Binding-site contacts:
Ligand atom C11 contacts residue LEU264 of chain 1.B at 3.8 Å (hydrophobic).
Ligand atom O contacts residue CYS80 of chain 1.B at 3.4 Å.
Ligand atom C23 contacts residue VAL76 of chain 1.B at 3.8 Å (hydrophobic).
Ligand atom C2 contacts residue ILE159 of chain 1.B at 3.7 Å (hydrophobic).
Ligand atom C1 contacts residue ILE159 of chain 1.B at 3.8 Å (hydrophobic).
Ligand atom C8 contacts residue CYS80 of chain 1.B at 3.7 Å (hydrophobic).
Ligand atom C25 contacts residue THR84 of chain 1.B at 3.6 Å.
Ligand atom C11 contacts residue THR84 of chain 1.B at 3.7 Å.
Ligand atom C20 contacts residue CYS80 of chain 1.B at 3.7 Å (hydrophobic).
Ligand atom O3 contacts residue THR83 of chain 1.B at 3.4 Å.
Ligand atom C17 contacts residue THR83 of chain 1.B at 3.5 Å.
Ligand atom C25 contacts residue PGO1 of chain 1.J at 3.7 Å.
Ligand atom C2 contacts residue LYS162 of chain 1.B at 3.7 Å.
Ligand atom O1 contacts residue HIS118 of chain 1.B at 3.2 Å (h-bond).
Ligand atom C9 contacts residue HIS244 of chain 1.B at 3.9 Å.
Ligand atom C19 contacts residue VAL136 of chain 1.B at 3.7 Å (hydrophobic).
Ligand atom O2 contacts residue MET248 of chain 1.B at 3.8 Å.
Ligand atom C6 contacts residue CYS80 of chain 1.B at 3.6 Å (hydrophobic).
Ligand atom C13 contacts residue PGO1 of chain 1.J at 3.8 Å.
Ligand atom C16 contacts residue CYS80 of chain 1.B at 3.7 Å (hydrophobic).
Ligand atom C18 contacts residue VAL136 of chain 1.B at 3.8 Å (hydrophobic).
Ligand atom C26 contacts residue PGO1 of chain 1.J at 3.8 Å.
Ligand atom C26 contacts residue ILE121 of chain 1.B at 3.2 Å (hydrophobic).
Ligand atom O4 contacts residue VAL143 of chain 1.B at 3.8 Å.
Ligand atom C10 contacts residue PHE77 of chain 1.B at 3.6 Å (hydrophobic).
Ligand atom C25 contacts residue THR83 of chain 1.B at 3.7 Å.
Ligand atom O2 contacts residue LEU264 of chain 1.B at 3.5 Å.
Ligand atom C12 contacts residue HIS244 of chain 1.B at 3.7 Å.
Ligand atom C22 contacts residue TRP59 of chain 1.B at 3.9 Å (hydrophobic).
Ligand atom C3 contacts residue LEU125 of chain 1.B at 3.7 Å (hydrophobic).
Ligand atom O1 contacts residue HIS244 of chain 1.B at 2.9 Å (h-bond).
Ligand atom C12 contacts residue LEU264 of chain 1.B at 3.8 Å (hydrophobic).
Ligand atom C12 contacts residue TYR268 of chain 1.B at 3.1 Å (hydrophobic).
Ligand atom O2 contacts residue TYR268 of chain 1.B at 2.7 Å (h-bond).
Ligand atom C27 contacts residue ILE121 of chain 1.B at 3.0 Å (hydrophobic).
Ligand atom C23 contacts residue VAL143 of chain 1.B at 3.8 Å (hydrophobic).
Ligand atom C26 contacts residue THR84 of chain 1.B at 3.4 Å.
Ligand atom C22 contacts residue ARG79 of chain 1.B at 3.6 Å.
Ligand atom C16 contacts residue LEU134 of chain 1.B at 3.7 Å (hydrophobic).
Ligand atom O1 contacts residue TYR268 of chain 1.B at 2.8 Å (h-bond).

A small-molecule ligand and the protein it binds are described below.
Small molecule (SMILES): O=C(O)CCCCCOc1ccccc1CN(C(=O)c1ccc(-c2ccoc2)cc1)C1CCCC1

Sequence of chain 1.B:
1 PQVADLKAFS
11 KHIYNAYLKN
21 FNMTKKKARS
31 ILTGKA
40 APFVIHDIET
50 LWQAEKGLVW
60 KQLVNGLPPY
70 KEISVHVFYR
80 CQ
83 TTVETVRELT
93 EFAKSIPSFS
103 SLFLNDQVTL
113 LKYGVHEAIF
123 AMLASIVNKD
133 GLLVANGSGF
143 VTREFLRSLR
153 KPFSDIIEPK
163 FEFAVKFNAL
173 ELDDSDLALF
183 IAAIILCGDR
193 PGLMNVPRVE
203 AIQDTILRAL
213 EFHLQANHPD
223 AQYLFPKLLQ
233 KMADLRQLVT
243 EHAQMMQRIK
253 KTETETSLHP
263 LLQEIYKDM